Sequence of chain 1.B:
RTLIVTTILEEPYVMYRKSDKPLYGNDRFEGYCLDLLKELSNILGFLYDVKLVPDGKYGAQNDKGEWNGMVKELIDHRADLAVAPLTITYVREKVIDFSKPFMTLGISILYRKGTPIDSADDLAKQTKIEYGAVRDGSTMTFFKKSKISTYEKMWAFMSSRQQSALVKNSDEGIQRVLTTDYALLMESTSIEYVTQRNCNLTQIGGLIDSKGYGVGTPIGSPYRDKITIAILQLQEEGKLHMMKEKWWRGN

A small-molecule ligand and the protein it binds are described below.
Small molecule (SMILES): O=C(O)[C@@H]1C[C@H]2C[C@@H](CN3CC(F)(F)C[C@H]3C(=O)O)CC[C@H]2CN1

Binding-site contacts:
Ligand atom F2 contacts residue VAL137 of chain 1.B at 3.5 Å.
Ligand atom C8 contacts residue GLU190 of chain 1.B at 3.6 Å.
Ligand atom O3 contacts residue GLU190 of chain 1.B at 3.0 Å (salt-bridge).
Ligand atom F2 contacts residue SER173 of chain 1.B at 3.0 Å.
Ligand atom C4 contacts residue PRO88 of chain 1.B at 3.5 Å (hydrophobic).
Ligand atom O2 contacts residue TYR61 of chain 1.B at 3.7 Å.
Ligand atom C3 contacts residue TYR216 of chain 1.B at 3.4 Å (hydrophobic).
Ligand atom C1 contacts residue THR90 of chain 1.B at 3.5 Å.
Ligand atom O4 contacts residue SER141 of chain 1.B at 3.3 Å (h-bond).
Ligand atom C15 contacts residue VAL137 of chain 1.B at 3.9 Å (hydrophobic).
Ligand atom C4 contacts residue TYR61 of chain 1.B at 3.7 Å (hydrophobic).
Ligand atom C14 contacts residue SER173 of chain 1.B at 3.5 Å.
Ligand atom C14 contacts residue VAL137 of chain 1.B at 3.6 Å (hydrophobic).
Ligand atom O2 contacts residue LEU89 of chain 1.B at 3.7 Å.
Ligand atom C8 contacts residue TYR216 of chain 1.B at 3.7 Å (hydrophobic).
Ligand atom F1 contacts residue VAL137 of chain 1.B at 3.4 Å.
Ligand atom O2 contacts residue ARG95 of chain 1.B at 2.9 Å (salt-bridge).
Ligand atom O1 contacts residue ARG95 of chain 1.B at 3.0 Å (salt-bridge).
Ligand atom F1 contacts residue GLY140 of chain 1.B at 3.4 Å.
Ligand atom C13 contacts residue THR142 of chain 1.B at 3.2 Å.
Ligand atom O2 contacts residue PRO88 of chain 1.B at 3.7 Å.
Ligand atom O1 contacts residue TYR61 of chain 1.B at 4.0 Å.
Ligand atom C5 contacts residue TYR61 of chain 1.B at 3.7 Å (hydrophobic).
Ligand atom N1 contacts residue TYR216 of chain 1.B at 3.9 Å.
Ligand atom C1 contacts residue PRO88 of chain 1.B at 3.9 Å (hydrophobic).
Ligand atom O4 contacts residue THR142 of chain 1.B at 2.9 Å (h-bond).
Ligand atom C10 contacts residue ARG95 of chain 1.B at 3.5 Å.
Ligand atom O3 contacts residue MET189 of chain 1.B at 3.5 Å.
Ligand atom C9 contacts residue TYR216 of chain 1.B at 3.9 Å (hydrophobic).
Ligand atom C3 contacts residue GLU190 of chain 1.B at 3.7 Å.
Ligand atom O3 contacts residue THR142 of chain 1.B at 2.5 Å (h-bond).
Ligand atom C15 contacts residue SER173 of chain 1.B at 3.7 Å.
Ligand atom O2 contacts residue THR90 of chain 1.B at 2.8 Å (h-bond).
Ligand atom C2 contacts residue TYR61 of chain 1.B at 3.5 Å (hydrophobic).
Ligand atom C10 contacts residue THR90 of chain 1.B at 3.6 Å.
Ligand atom N1 contacts residue PRO88 of chain 1.B at 2.7 Å (h-bond).
Ligand atom N1 contacts residue THR90 of chain 1.B at 2.9 Å (h-bond).
Ligand atom O4 contacts residue GLY140 of chain 1.B at 3.8 Å.
Ligand atom C3 contacts residue THR90 of chain 1.B at 3.7 Å.
Ligand atom C3 contacts residue PRO88 of chain 1.B at 3.1 Å (hydrophobic).